Sequence of chain 2.A:
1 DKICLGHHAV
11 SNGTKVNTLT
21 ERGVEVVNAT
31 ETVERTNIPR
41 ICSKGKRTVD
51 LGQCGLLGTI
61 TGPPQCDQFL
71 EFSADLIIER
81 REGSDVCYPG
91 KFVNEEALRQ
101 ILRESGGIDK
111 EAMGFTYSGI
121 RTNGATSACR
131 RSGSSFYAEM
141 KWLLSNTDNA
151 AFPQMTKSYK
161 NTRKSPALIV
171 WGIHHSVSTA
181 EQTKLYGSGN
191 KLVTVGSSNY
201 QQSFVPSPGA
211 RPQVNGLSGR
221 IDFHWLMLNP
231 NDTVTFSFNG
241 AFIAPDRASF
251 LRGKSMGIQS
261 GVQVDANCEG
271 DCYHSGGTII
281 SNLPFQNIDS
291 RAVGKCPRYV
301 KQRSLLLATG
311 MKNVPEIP

The small molecule below binds the protein below.
Small molecule (SMILES): CC(=O)N[C@@H]1[C@@H](O)[C@H](O)[C@@H](CO)O[C@H]1O

Binding-site contacts:
Ligand atom C2 contacts residue ASN231 of chain 2.A at 2.0 Å.
Ligand atom O5 contacts residue ASN231 of chain 2.A at 2.4 Å (h-bond).
Ligand atom C5 contacts residue ASN231 of chain 2.A at 3.6 Å.
Ligand atom O6 contacts residue LYS160 of chain 2.A at 3.4 Å (salt-bridge).
Ligand atom O5 contacts residue LYS160 of chain 2.A at 4.3 Å.
Ligand atom N2 contacts residue ASN231 of chain 2.A at 2.5 Å (h-bond).
Ligand atom C7 contacts residue ASN231 of chain 2.A at 3.3 Å.
Ligand atom C1 contacts residue ASN231 of chain 2.A at 1.4 Å.
Ligand atom C6 contacts residue LYS160 of chain 2.A at 4.4 Å.
Ligand atom C4 contacts residue ASN231 of chain 2.A at 4.0 Å.
Ligand atom O3 contacts residue ASN231 of chain 2.A at 4.4 Å.
Ligand atom C3 contacts residue ASN231 of chain 2.A at 3.5 Å.
Ligand atom C8 contacts residue ASN231 of chain 2.A at 4.4 Å.
Ligand atom O7 contacts residue ASN231 of chain 2.A at 3.7 Å.
Ligand atom O6 contacts residue ASN231 of chain 2.A at 4.4 Å.